Sequence of chain 1.A:
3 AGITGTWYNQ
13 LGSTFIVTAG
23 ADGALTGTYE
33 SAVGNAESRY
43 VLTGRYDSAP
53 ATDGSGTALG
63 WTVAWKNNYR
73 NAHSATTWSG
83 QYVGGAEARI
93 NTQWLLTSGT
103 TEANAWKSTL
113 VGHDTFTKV

This small molecule binds to this protein.
Small molecule (SMILES): COC(=O)c1ccc(-c2cccc(-c3ccc(C(=O)OC)cc3)c2NNC(=O)CCCC[C@@H]2SC[C@@H]3NC(=O)N[C@@H]32)cc1

Sequence of chain 2.B:
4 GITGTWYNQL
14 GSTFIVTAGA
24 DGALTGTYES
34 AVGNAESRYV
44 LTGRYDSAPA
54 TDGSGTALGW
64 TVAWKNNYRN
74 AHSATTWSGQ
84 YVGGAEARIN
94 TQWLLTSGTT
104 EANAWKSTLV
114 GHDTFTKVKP

Binding-site contacts:
Ligand atom N2 contacts residue LEU13 of chain 2.B at 3.7 Å.
Ligand atom S contacts residue TRP67 of chain 2.B at 3.5 Å.
Ligand atom C31 contacts residue SER15 of chain 2.B at 3.7 Å.
Ligand atom C16 contacts residue ALA74 of chain 2.B at 3.6 Å (hydrophobic).
Ligand atom O contacts residue ALA74 of chain 2.B at 3.5 Å.
Ligand atom C31 contacts residue ASP116 of chain 2.B at 3.7 Å.
Ligand atom C7 contacts residue ALA74 of chain 2.B at 3.6 Å (hydrophobic).
Ligand atom N3 contacts residue ASP116 of chain 2.B at 2.8 Å (salt-bridge).
Ligand atom C29 contacts residue TYR31 of chain 2.B at 3.3 Å (hydrophobic).
Ligand atom C29 contacts residue TRP67 of chain 2.B at 3.5 Å (hydrophobic).
Ligand atom N contacts residue ALA74 of chain 2.B at 3.7 Å.
Ligand atom C29 contacts residue SER15 of chain 2.B at 3.6 Å.
Ligand atom C29 contacts residue GLU32 of chain 2.B at 3.7 Å.
Ligand atom C10 contacts residue ARG72 of chain 2.B at 3.5 Å.
Ligand atom C21 contacts residue ASN73 of chain 2.B at 3.2 Å.
Ligand atom C19 contacts residue ARG72 of chain 2.B at 3.4 Å.
Ligand atom O5 contacts residue ASN11 of chain 2.B at 3.0 Å (h-bond).
Ligand atom O5 contacts residue TYR31 of chain 2.B at 2.8 Å (h-bond).
Ligand atom O1 contacts residue ALA74 of chain 2.B at 3.7 Å.
Ligand atom C13 contacts residue ARG72 of chain 2.B at 3.7 Å.
Ligand atom O5 contacts residue SER15 of chain 2.B at 2.7 Å (h-bond).
Ligand atom S contacts residue THR78 of chain 2.B at 3.3 Å (h-bond).
Ligand atom C12 contacts residue ARG72 of chain 2.B at 3.6 Å.
Ligand atom C11 contacts residue ARG72 of chain 2.B at 3.6 Å.
Ligand atom O4 contacts residue SER33 of chain 2.B at 3.3 Å.
Ligand atom O1 contacts residue ASN73 of chain 2.B at 3.2 Å (h-bond).
Ligand atom C9 contacts residue ARG72 of chain 2.B at 3.7 Å.
Ligand atom N3 contacts residue LEU13 of chain 2.B at 3.7 Å.
Ligand atom C31 contacts residue ASN11 of chain 2.B at 3.7 Å.
Ligand atom O2 contacts residue ASN73 of chain 2.B at 3.1 Å (h-bond).
Ligand atom C1 contacts residue TRP96 of chain 2.B at 3.4 Å (hydrophobic).
Ligand atom C2 contacts residue TRP108 of chain 1.A at 3.7 Å (hydrophobic).
Ligand atom C17 contacts residue ASN73 of chain 2.B at 3.6 Å.
Ligand atom C20 contacts residue ASN73 of chain 2.B at 3.0 Å.
Ligand atom C29 contacts residue SER33 of chain 2.B at 3.5 Å.
Ligand atom O contacts residue TRP67 of chain 2.B at 3.3 Å.
Ligand atom O4 contacts residue TRP67 of chain 2.B at 3.6 Å.
Ligand atom C31 contacts residue LEU13 of chain 2.B at 3.6 Å (hydrophobic).
Ligand atom C31 contacts residue TYR31 of chain 2.B at 3.6 Å (hydrophobic).
Ligand atom C28 contacts residue SER33 of chain 2.B at 3.5 Å.